Sequence of chain 1.A:
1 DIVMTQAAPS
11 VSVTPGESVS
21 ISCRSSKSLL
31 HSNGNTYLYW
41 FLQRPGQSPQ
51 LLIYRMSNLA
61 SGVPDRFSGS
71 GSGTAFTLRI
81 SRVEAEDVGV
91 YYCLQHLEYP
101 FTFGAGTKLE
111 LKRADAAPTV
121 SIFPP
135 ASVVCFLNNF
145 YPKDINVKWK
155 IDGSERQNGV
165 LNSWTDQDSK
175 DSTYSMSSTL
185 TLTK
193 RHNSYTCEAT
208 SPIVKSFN

The protein below binds the small molecule below.
Small molecule (SMILES): O=C(O)CCCC(=O)N[C@H](Cc1ccccc1)[P](=O)(O)OCC(=O)NCCc1ccccc1

Sequence of chain 1.B:
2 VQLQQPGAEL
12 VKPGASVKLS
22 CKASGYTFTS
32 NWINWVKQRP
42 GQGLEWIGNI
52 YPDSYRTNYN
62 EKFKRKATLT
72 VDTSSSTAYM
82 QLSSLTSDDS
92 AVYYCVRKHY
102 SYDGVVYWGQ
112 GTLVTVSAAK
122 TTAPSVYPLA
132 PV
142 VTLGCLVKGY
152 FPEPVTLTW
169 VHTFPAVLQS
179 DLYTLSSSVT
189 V

Binding-site contacts:
Ligand atom C2 contacts residue ASN35 of chain 1.B at 3.4 Å.
Ligand atom CR6 contacts residue HIS96 of chain 1.A at 3.6 Å.
Ligand atom N1 contacts residue LYS99 of chain 1.B at 3.7 Å.
Ligand atom C8 contacts residue PHE101 of chain 1.A at 3.6 Å (hydrophobic).
Ligand atom C6 contacts residue TYR37 of chain 1.A at 3.6 Å (hydrophobic).
Ligand atom O2 contacts residue TYR99 of chain 1.A at 3.9 Å.
Ligand atom C9 contacts residue LEU97 of chain 1.A at 2.9 Å (hydrophobic).
Ligand atom C8 contacts residue TYR99 of chain 1.A at 3.5 Å (hydrophobic).
Ligand atom N2 contacts residue HIS96 of chain 1.A at 3.2 Å (h-bond).
Ligand atom CR4 contacts residue HIS31 of chain 1.A at 3.5 Å.
Ligand atom C8 contacts residue LEU97 of chain 1.A at 3.7 Å (hydrophobic).
Ligand atom CR5 contacts residue TYR37 of chain 1.A at 3.8 Å (hydrophobic).
Ligand atom C8 contacts residue HIS96 of chain 1.A at 3.7 Å.
Ligand atom O1 contacts residue TRP33 of chain 1.B at 3.2 Å.
Ligand atom O3 contacts residue HIS96 of chain 1.A at 2.5 Å (h-bond).
Ligand atom C4 contacts residue TRP33 of chain 1.B at 3.4 Å (hydrophobic).
Ligand atom O1 contacts residue ASN35 of chain 1.B at 3.0 Å (h-bond).
Ligand atom C3 contacts residue ASN50 of chain 1.B at 3.7 Å.
Ligand atom O4 contacts residue LYS99 of chain 1.B at 2.5 Å (salt-bridge).
Ligand atom C3 contacts residue PHE101 of chain 1.A at 3.7 Å (hydrophobic).
Ligand atom CP6 contacts residue ASN35 of chain 1.B at 3.8 Å.
Ligand atom CP2 contacts residue VAL107 of chain 1.B at 3.9 Å (hydrophobic).
Ligand atom CR5 contacts residue HIS31 of chain 1.A at 3.8 Å.
Ligand atom CR1 contacts residue TYR37 of chain 1.A at 3.4 Å (hydrophobic).
Ligand atom CP1 contacts residue LEU94 of chain 1.A at 3.9 Å (hydrophobic).
Ligand atom CP5 contacts residue LEU94 of chain 1.A at 3.7 Å (hydrophobic).
Ligand atom CP3 contacts residue VAL107 of chain 1.B at 3.6 Å (hydrophobic).
Ligand atom C1 contacts residue PHE101 of chain 1.A at 3.9 Å (hydrophobic).
Ligand atom N1 contacts residue PHE101 of chain 1.A at 3.5 Å.
Ligand atom O2 contacts residue PHE101 of chain 1.A at 3.5 Å.
Ligand atom C2 contacts residue PHE101 of chain 1.A at 3.7 Å (hydrophobic).
Ligand atom O3 contacts residue LYS99 of chain 1.B at 3.8 Å.
Ligand atom CP3 contacts residue PHE41 of chain 1.A at 3.6 Å (hydrophobic).
Ligand atom C7 contacts residue HIS96 of chain 1.A at 3.9 Å.
Ligand atom CR6 contacts residue TYR37 of chain 1.A at 3.4 Å (hydrophobic).
Ligand atom CP6 contacts residue LEU94 of chain 1.A at 3.7 Å (hydrophobic).
Ligand atom P contacts residue LYS99 of chain 1.B at 3.6 Å.
Ligand atom CP4 contacts residue TRP109 of chain 1.B at 3.8 Å (hydrophobic).
Ligand atom O1 contacts residue ASN50 of chain 1.B at 3.0 Å (h-bond).
Ligand atom CP4 contacts residue LEU94 of chain 1.A at 3.9 Å (hydrophobic).